Sequence of chain 1.F:
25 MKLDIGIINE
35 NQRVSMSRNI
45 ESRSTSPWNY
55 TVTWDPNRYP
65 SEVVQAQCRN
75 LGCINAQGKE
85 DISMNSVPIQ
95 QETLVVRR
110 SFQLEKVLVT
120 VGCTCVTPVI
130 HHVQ

Sequence of chain 1.D:
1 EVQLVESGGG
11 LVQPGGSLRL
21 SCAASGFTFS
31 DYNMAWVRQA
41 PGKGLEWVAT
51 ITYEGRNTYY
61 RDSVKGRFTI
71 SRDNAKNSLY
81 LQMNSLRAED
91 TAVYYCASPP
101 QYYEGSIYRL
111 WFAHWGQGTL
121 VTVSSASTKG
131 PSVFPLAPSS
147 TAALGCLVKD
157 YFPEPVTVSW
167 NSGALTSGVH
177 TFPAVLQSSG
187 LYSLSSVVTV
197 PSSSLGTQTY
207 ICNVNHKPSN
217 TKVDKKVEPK

A protein and the small-molecule ligand that binds it are described below.
Small molecule (SMILES): CC(=O)N[C@@H]1[C@@H](O)[C@H](O)[C@@H](CO)O[C@H]1O

Binding-site contacts:
Ligand atom O6 contacts residue SER46 of chain 1.F at 4.0 Å.
Ligand atom C4 contacts residue ASN53 of chain 1.F at 4.4 Å.
Ligand atom C7 contacts residue GLU104 of chain 1.D at 3.9 Å.
Ligand atom C1 contacts residue ASN53 of chain 1.F at 1.5 Å.
Ligand atom C1 contacts residue ARG73 of chain 1.F at 4.0 Å.
Ligand atom C2 contacts residue ASN53 of chain 1.F at 2.5 Å.
Ligand atom N2 contacts residue ASN53 of chain 1.F at 2.9 Å (h-bond).
Ligand atom O7 contacts residue ASN53 of chain 1.F at 4.1 Å.
Ligand atom C8 contacts residue ASN53 of chain 1.F at 2.7 Å.
Ligand atom O7 contacts residue GLU104 of chain 1.D at 3.1 Å (salt-bridge).
Ligand atom N2 contacts residue GLU104 of chain 1.D at 4.4 Å.
Ligand atom C5 contacts residue ASN53 of chain 1.F at 3.9 Å.
Ligand atom O5 contacts residue ARG73 of chain 1.F at 3.8 Å.
Ligand atom C3 contacts residue ASN53 of chain 1.F at 3.8 Å.
Ligand atom O5 contacts residue ASN53 of chain 1.F at 2.5 Å (h-bond).
Ligand atom C5 contacts residue ARG73 of chain 1.F at 4.1 Å.
Ligand atom C7 contacts residue ASN53 of chain 1.F at 3.0 Å.
Ligand atom O6 contacts residue ARG73 of chain 1.F at 4.5 Å.